The small molecule below binds the protein below.
Small molecule (SMILES): Nc1ccn([C@@H]2O[C@H](CO[P](=O)(O)O[C@H]3[C@@H](O)[C@H](n4ccc(=O)[nH]c4=O)O[C@@H]3CO[P](=O)(O)O[C@H]3[C@@H](O)[C@H](n4cnc5c(=O)nc(N)[nH]c54)O[C@@H]3CO[P](=O)(O)O[C@H]3[C@@H](O)[C@H](n4cnc5c(N)ncnc54)O[C@@H]3CO[P](=O)(O)O[C@H]3[C@@H](O)[C@H](n4cnc5c(=O)[nH]c(N)nc54)O[C@@H]3CO[P](=O)(O)O[P](=O)(O)OP(=O)(O)O)[C@@H](O[P](=O)(O)OC[C@H]3O[C@@H](n4ccc(=O)[nH]c4=O)[C@H](O)[C@@H]3O)[C@H]2O)c(=O)n1

Sequence of chain 1.D:
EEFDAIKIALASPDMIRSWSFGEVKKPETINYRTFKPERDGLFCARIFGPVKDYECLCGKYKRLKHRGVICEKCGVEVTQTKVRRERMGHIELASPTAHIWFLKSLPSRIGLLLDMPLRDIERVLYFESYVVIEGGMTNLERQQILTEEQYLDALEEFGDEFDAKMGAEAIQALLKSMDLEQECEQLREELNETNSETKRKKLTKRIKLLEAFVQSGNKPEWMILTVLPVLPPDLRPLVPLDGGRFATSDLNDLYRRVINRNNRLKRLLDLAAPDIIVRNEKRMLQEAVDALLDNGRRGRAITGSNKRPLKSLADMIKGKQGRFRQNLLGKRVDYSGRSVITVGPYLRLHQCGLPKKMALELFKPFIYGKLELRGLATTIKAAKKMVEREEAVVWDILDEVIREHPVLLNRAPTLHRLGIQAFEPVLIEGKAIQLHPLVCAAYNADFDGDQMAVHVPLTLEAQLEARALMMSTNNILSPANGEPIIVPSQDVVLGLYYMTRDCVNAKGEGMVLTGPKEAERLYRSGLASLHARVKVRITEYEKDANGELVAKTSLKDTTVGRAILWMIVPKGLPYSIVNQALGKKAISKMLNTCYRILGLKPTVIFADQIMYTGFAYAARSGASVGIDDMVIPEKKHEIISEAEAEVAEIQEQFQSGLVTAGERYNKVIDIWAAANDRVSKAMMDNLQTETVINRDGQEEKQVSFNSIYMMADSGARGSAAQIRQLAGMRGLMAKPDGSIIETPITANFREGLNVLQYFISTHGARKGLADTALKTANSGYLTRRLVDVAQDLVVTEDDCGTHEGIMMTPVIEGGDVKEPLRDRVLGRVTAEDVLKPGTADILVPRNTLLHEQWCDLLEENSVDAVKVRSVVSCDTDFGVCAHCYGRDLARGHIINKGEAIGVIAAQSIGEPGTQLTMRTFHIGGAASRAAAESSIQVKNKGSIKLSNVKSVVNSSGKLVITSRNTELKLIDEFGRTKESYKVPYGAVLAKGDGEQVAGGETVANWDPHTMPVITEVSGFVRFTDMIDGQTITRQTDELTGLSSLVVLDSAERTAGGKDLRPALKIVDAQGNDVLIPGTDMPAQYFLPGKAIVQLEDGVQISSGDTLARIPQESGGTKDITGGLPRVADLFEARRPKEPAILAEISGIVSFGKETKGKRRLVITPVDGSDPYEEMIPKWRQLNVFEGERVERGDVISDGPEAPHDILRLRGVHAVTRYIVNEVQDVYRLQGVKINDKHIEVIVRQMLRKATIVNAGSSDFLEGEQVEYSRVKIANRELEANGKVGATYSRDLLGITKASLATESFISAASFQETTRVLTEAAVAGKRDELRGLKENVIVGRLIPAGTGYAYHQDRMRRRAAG

Sequence of chain 1.F:
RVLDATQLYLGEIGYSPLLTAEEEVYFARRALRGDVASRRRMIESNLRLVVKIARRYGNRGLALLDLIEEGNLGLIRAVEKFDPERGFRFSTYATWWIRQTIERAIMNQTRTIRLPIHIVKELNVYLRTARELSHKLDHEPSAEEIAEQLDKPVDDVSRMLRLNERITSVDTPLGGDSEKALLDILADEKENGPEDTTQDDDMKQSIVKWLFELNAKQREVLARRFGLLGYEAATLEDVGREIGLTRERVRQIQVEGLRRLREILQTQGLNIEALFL

Binding-site contacts:
Ligand atom O1B contacts residue GLY228 of chain 1.F at 3.1 Å.
Ligand atom O2' contacts residue PRO427 of chain 1.D at 3.2 Å.
Ligand atom OP1 contacts residue GLN688 of chain 1.C at 3.3 Å (h-bond).
Ligand atom OP1 contacts residue MG1 of chain 1.N at 2.7 Å.
Ligand atom O3' contacts residue MG1 of chain 1.N at 2.1 Å.
Ligand atom N9 contacts residue GLY227 of chain 1.F at 3.3 Å (h-bond).
Ligand atom C5 contacts residue GLY227 of chain 1.F at 2.9 Å.
Ligand atom O3' contacts residue ASN458 of chain 1.D at 3.1 Å (h-bond).
Ligand atom P contacts residue MG1 of chain 1.N at 2.5 Å.
Ligand atom O1A contacts residue GLY228 of chain 1.F at 2.7 Å.
Ligand atom OP2 contacts residue MG1 of chain 1.N at 2.7 Å.
Ligand atom OP1 contacts residue DPO1 of chain 1.K at 3.4 Å (h-bond).
Ligand atom OP2 contacts residue ASP462 of chain 1.D at 3.3 Å (salt-bridge).
Ligand atom O3' contacts residue LYS1065 of chain 1.C at 2.8 Å (salt-bridge).
Ligand atom OP1 contacts residue LYS1073 of chain 1.C at 2.4 Å (salt-bridge).
Ligand atom O6 contacts residue GLY227 of chain 1.F at 3.4 Å.
Ligand atom O2A contacts residue ARG540 of chain 1.C at 3.2 Å (salt-bridge).
Ligand atom O1A contacts residue ASP229 of chain 1.F at 2.6 Å (salt-bridge).
Ligand atom O2A contacts residue ASP229 of chain 1.F at 3.0 Å (salt-bridge).
Ligand atom C8 contacts residue GLY227 of chain 1.F at 2.4 Å.
Ligand atom O3' contacts residue ASP464 of chain 1.D at 3.4 Å (salt-bridge).
Ligand atom O2' contacts residue ARG425 of chain 1.D at 3.4 Å (salt-bridge).
Ligand atom C4' contacts residue MG1 of chain 1.N at 3.3 Å.
Ligand atom OP2 contacts residue ASN568 of chain 1.C at 3.2 Å (h-bond).
Ligand atom C3' contacts residue MG1 of chain 1.N at 3.2 Å.
Ligand atom O3' contacts residue GLN688 of chain 1.C at 3.2 Å (h-bond).
Ligand atom O2' contacts residue ARG425 of chain 1.D at 2.8 Å (salt-bridge).
Ligand atom O6 contacts residue GLU231 of chain 1.F at 2.8 Å (salt-bridge).
Ligand atom O3' contacts residue MET932 of chain 1.D at 3.3 Å (h-bond).
Ligand atom C2' contacts residue MET932 of chain 1.D at 3.1 Å (hydrophobic).
Ligand atom OP1 contacts residue ASP460 of chain 1.D at 2.8 Å (salt-bridge).
Ligand atom OP1 contacts residue LYS1065 of chain 1.C at 3.3 Å (salt-bridge).
Ligand atom O3' contacts residue ARG529 of chain 1.C at 3.4 Å (salt-bridge).
Ligand atom O2B contacts residue GLN510 of chain 1.C at 3.4 Å (h-bond).
Ligand atom C3' contacts residue MET932 of chain 1.D at 3.0 Å (hydrophobic).
Ligand atom O1G contacts residue GLN510 of chain 1.C at 3.0 Å.
Ligand atom O2' contacts residue ASP464 of chain 1.D at 3.2 Å (salt-bridge).
Ligand atom C4' contacts residue ASP464 of chain 1.D at 3.4 Å.
Ligand atom N7 contacts residue GLY227 of chain 1.F at 2.0 Å (h-bond).
Ligand atom P contacts residue LYS1073 of chain 1.C at 3.4 Å.

Sequence of chain 1.C:
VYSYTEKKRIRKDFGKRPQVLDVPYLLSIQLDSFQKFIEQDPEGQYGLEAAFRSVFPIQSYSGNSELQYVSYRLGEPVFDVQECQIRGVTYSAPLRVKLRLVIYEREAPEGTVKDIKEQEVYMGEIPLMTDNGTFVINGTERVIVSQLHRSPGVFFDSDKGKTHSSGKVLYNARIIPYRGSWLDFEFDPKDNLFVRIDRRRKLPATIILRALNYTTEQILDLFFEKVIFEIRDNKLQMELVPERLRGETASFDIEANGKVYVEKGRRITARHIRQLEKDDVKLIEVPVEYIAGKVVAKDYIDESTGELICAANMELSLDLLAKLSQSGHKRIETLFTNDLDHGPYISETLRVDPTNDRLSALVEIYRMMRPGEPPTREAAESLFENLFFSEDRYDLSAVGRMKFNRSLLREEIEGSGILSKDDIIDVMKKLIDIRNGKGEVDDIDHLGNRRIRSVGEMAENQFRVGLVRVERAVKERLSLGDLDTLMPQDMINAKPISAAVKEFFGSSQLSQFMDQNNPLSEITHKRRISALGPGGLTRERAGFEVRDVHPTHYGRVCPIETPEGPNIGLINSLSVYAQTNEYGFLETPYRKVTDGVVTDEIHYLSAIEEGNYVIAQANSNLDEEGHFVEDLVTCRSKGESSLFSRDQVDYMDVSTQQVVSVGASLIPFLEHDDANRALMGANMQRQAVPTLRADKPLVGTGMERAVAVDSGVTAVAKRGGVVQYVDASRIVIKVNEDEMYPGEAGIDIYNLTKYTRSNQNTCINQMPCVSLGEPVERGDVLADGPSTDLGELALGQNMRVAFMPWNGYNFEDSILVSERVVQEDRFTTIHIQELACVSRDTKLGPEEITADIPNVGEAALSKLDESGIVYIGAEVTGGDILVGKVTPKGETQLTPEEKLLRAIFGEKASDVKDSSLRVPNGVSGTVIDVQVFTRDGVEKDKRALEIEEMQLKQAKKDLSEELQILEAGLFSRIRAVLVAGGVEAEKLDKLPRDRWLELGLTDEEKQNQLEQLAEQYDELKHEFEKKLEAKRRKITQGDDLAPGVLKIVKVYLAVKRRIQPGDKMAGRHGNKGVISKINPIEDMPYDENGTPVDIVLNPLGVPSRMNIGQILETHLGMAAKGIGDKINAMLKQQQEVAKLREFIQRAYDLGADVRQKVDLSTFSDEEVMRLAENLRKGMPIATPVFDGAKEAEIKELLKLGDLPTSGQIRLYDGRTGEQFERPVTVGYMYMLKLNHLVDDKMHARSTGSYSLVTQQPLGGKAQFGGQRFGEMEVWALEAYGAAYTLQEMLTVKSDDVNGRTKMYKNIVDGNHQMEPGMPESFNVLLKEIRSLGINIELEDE